Sequence of chain 1.B:
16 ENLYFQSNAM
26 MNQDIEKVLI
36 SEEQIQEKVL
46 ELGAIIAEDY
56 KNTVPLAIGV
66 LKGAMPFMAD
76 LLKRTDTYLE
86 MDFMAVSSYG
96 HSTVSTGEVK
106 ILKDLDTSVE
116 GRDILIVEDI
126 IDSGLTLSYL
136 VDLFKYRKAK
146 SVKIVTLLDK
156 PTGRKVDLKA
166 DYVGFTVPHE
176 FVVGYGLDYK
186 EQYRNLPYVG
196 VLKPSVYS

A small-molecule ligand and the protein it binds are described below.
Small molecule (SMILES): OC[C@H]1O[C@@](CO)(O[C@@H]2O[C@H](CO)[C@@H](O)[C@H](O)[C@H]2O)[C@@H](O)[C@@H]1O

Binding-site contacts:
Ligand atom O6 contacts residue ASP183 of chain 1.B at 2.7 Å (salt-bridge).
Ligand atom C4 contacts residue LYS185 of chain 1.B at 4.5 Å.
Ligand atom C4 contacts residue ASP183 of chain 1.B at 3.2 Å.
Ligand atom O3 contacts residue VAL177 of chain 1.B at 2.7 Å (h-bond).
Ligand atom O6 contacts residue PO41 of chain 1.L at 2.7 Å (h-bond).
Ligand atom C6 contacts residue ASP183 of chain 1.B at 2.7 Å.
Ligand atom O5 contacts residue ASP183 of chain 1.B at 4.3 Å.
Ligand atom O6 contacts residue ARG189 of chain 1.B at 4.0 Å.
Ligand atom O6 contacts residue LEU182 of chain 1.B at 3.6 Å.
Ligand atom O6 contacts residue GLY181 of chain 1.B at 4.4 Å.
Ligand atom O4 contacts residue LYS185 of chain 1.B at 3.8 Å.
Ligand atom O3 contacts residue TYR184 of chain 1.B at 4.1 Å.
Ligand atom O4 contacts residue ASP183 of chain 1.B at 2.7 Å (salt-bridge).
Ligand atom O6 contacts residue ASP183 of chain 1.B at 3.9 Å.
Ligand atom C2 contacts residue VAL177 of chain 1.B at 4.4 Å (hydrophobic).
Ligand atom C4 contacts residue LEU182 of chain 1.B at 3.9 Å (hydrophobic).
Ligand atom C1 contacts residue ASP183 of chain 1.B at 4.2 Å.
Ligand atom O2 contacts residue PHE176 of chain 1.B at 4.3 Å.
Ligand atom O4 contacts residue VAL177 of chain 1.B at 3.2 Å (h-bond).
Ligand atom C6 contacts residue PO41 of chain 1.L at 4.2 Å.
Ligand atom O2 contacts residue ASP183 of chain 1.B at 4.2 Å.
Ligand atom O4 contacts residue ASP183 of chain 1.B at 2.4 Å (salt-bridge).
Ligand atom O6 contacts residue PO41 of chain 1.L at 3.6 Å (h-bond).
Ligand atom O4 contacts residue LEU182 of chain 1.B at 3.2 Å.
Ligand atom C2 contacts residue ASP183 of chain 1.B at 4.2 Å.
Ligand atom O5 contacts residue ASP183 of chain 1.B at 4.5 Å.
Ligand atom C5 contacts residue ASP183 of chain 1.B at 3.5 Å.
Ligand atom O4 contacts residue GLU186 of chain 1.B at 4.5 Å.
Ligand atom C3 contacts residue ASP183 of chain 1.B at 3.6 Å.
Ligand atom C5 contacts residue ASP183 of chain 1.B at 3.4 Å.
Ligand atom C6 contacts residue LEU182 of chain 1.B at 3.8 Å (hydrophobic).
Ligand atom C3 contacts residue VAL177 of chain 1.B at 3.0 Å (hydrophobic).
Ligand atom C4 contacts residue VAL177 of chain 1.B at 3.5 Å (hydrophobic).
Ligand atom O3 contacts residue LYS185 of chain 1.B at 4.3 Å.
Ligand atom C6 contacts residue ASP183 of chain 1.B at 3.7 Å.
Ligand atom C4 contacts residue ASP183 of chain 1.B at 3.3 Å.
Ligand atom O3 contacts residue ASP183 of chain 1.B at 4.0 Å.
Ligand atom C6 contacts residue PO41 of chain 1.L at 3.0 Å.